The small molecule below binds the protein below.
Small molecule (SMILES): Cc1cc(CCCCCOc2ccc(C3=N[C@@H](C)CO3)cc2)on1

Sequence of chain 45.C:
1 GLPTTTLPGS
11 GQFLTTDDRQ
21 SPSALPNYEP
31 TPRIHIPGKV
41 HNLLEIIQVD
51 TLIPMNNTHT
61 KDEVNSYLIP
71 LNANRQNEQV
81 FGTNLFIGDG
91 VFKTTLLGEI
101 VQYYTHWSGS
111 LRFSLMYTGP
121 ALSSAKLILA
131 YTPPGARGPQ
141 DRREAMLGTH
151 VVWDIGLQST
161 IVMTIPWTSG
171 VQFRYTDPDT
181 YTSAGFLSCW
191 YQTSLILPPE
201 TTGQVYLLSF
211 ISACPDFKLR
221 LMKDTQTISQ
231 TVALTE

Sequence of chain 44.A:
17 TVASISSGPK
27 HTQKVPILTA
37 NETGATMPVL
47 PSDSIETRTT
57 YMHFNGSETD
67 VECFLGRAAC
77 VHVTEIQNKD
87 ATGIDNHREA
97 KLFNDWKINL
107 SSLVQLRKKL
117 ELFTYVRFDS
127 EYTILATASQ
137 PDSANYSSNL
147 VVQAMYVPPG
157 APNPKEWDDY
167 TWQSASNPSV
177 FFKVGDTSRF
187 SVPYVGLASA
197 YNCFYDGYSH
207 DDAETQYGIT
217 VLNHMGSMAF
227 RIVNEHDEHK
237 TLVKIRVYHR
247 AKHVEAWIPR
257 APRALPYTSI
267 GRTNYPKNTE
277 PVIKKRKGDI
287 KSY

Sequence of chain 44.C:
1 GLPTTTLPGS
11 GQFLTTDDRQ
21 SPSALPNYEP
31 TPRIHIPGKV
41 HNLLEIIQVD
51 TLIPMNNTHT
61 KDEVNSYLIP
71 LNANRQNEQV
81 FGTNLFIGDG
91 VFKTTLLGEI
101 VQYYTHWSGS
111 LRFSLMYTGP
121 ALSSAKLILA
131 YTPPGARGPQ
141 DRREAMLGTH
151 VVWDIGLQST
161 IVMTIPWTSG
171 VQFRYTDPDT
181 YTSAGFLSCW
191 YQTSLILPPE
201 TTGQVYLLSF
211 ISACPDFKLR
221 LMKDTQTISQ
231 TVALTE

Binding-site contacts:
Ligand atom CM1 contacts residue VAL176 of chain 44.A at 3.4 Å (hydrophobic).
Ligand atom C2A contacts residue PHE186 of chain 44.A at 3.6 Å (hydrophobic).
Ligand atom C5A contacts residue VAL176 of chain 44.A at 3.8 Å (hydrophobic).
Ligand atom C1B contacts residue TYR128 of chain 44.A at 3.7 Å (hydrophobic).
Ligand atom N3A contacts residue ALA24 of chain 44.C at 3.9 Å.
Ligand atom C5A contacts residue PHE186 of chain 44.A at 3.7 Å (hydrophobic).
Ligand atom C4B contacts residue PHE186 of chain 44.A at 3.9 Å (hydrophobic).
Ligand atom C3 contacts residue ASN219 of chain 44.A at 3.9 Å.
Ligand atom C6B contacts residue ILE104 of chain 44.A at 3.6 Å (hydrophobic).
Ligand atom C4 contacts residue LEU106 of chain 44.A at 3.6 Å (hydrophobic).
Ligand atom O1 contacts residue ASN219 of chain 44.A at 3.9 Å.
Ligand atom CM1 contacts residue SER175 of chain 44.A at 3.9 Å.
Ligand atom C2A contacts residue TYR152 of chain 44.A at 3.8 Å (hydrophobic).
Ligand atom C1C contacts residue LEU106 of chain 44.A at 3.6 Å (hydrophobic).
Ligand atom C3B contacts residue TYR152 of chain 44.A at 3.6 Å (hydrophobic).
Ligand atom C5B contacts residue PHE186 of chain 44.A at 3.9 Å (hydrophobic).
Ligand atom C5B contacts residue MET224 of chain 44.A at 3.2 Å (hydrophobic).
Ligand atom N3A contacts residue PRO174 of chain 44.A at 3.9 Å.
Ligand atom C4A contacts residue PRO174 of chain 44.A at 3.4 Å (hydrophobic).
Ligand atom N2 contacts residue ASN219 of chain 44.A at 3.0 Å (h-bond).
Ligand atom C5 contacts residue LEU106 of chain 44.A at 3.8 Å (hydrophobic).
Ligand atom C2B contacts residue VAL188 of chain 44.A at 3.3 Å (hydrophobic).
Ligand atom O1A contacts residue PHE186 of chain 44.A at 3.2 Å.
Ligand atom C4C contacts residue VAL191 of chain 44.A at 3.3 Å (hydrophobic).
Ligand atom C4 contacts residue PHE124 of chain 44.A at 3.9 Å (hydrophobic).
Ligand atom C1B contacts residue ILE104 of chain 44.A at 4.0 Å (hydrophobic).
Ligand atom C4 contacts residue TYR197 of chain 44.A at 3.9 Å (hydrophobic).
Ligand atom C5C contacts residue VAL191 of chain 44.A at 3.7 Å (hydrophobic).
Ligand atom CM1 contacts residue LEU14 of chain 45.C at 3.3 Å (hydrophobic).
Ligand atom C4C contacts residue TYR197 of chain 44.A at 4.0 Å (hydrophobic).
Ligand atom C3C contacts residue TYR128 of chain 44.A at 3.3 Å (hydrophobic).
Ligand atom C3B contacts residue VAL188 of chain 44.A at 3.5 Å (hydrophobic).
Ligand atom C4B contacts residue TYR152 of chain 44.A at 4.0 Å (hydrophobic).
Ligand atom C6B contacts residue MET224 of chain 44.A at 3.6 Å (hydrophobic).
Ligand atom C6B contacts residue TYR128 of chain 44.A at 3.4 Å (hydrophobic).
Ligand atom C2C contacts residue TYR197 of chain 44.A at 3.8 Å (hydrophobic).
Ligand atom O1B contacts residue TYR128 of chain 44.A at 3.4 Å (h-bond).
Ligand atom C1B contacts residue VAL188 of chain 44.A at 3.7 Å (hydrophobic).
Ligand atom CM1 contacts residue PRO174 of chain 44.A at 3.8 Å (hydrophobic).
Ligand atom N3A contacts residue TYR152 of chain 44.A at 3.6 Å.